Sequence of chain 1.B:
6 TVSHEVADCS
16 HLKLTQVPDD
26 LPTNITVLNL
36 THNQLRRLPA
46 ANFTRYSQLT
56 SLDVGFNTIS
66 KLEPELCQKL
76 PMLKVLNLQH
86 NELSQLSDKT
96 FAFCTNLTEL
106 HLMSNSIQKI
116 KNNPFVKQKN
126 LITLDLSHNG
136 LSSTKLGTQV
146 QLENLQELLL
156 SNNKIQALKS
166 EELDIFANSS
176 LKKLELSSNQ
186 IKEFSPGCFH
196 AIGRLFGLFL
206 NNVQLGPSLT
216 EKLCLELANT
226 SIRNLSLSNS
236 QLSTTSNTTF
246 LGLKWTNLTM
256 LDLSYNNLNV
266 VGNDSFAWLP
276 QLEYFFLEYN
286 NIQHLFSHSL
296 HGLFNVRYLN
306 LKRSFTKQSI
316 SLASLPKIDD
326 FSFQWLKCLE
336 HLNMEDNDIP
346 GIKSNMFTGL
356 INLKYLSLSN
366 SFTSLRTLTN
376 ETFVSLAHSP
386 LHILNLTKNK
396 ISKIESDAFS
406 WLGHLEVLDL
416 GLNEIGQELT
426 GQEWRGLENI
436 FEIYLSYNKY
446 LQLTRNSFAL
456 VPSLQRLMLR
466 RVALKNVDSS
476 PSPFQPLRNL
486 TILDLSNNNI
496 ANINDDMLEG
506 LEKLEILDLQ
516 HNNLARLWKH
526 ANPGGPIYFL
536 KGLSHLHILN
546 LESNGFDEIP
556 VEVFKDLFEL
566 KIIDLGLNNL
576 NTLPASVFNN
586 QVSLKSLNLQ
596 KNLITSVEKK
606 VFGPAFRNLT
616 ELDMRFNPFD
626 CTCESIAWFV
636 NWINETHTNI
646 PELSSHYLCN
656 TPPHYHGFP

This small molecule binds to this protein.
Small molecule (SMILES): CC(=O)N[C@H]1[C@H](O[C@H]2[C@H](O)[C@@H](NC(C)=O)CO[C@@H]2CO)O[C@H](CO)[C@@H](O)[C@@H]1O

Binding-site contacts:
Ligand atom C4 contacts residue ASN229 of chain 1.B at 4.2 Å.
Ligand atom O6 contacts residue MET255 of chain 1.B at 4.5 Å.
Ligand atom O7 contacts residue LYS177 of chain 1.B at 4.1 Å.
Ligand atom C7 contacts residue TYR279 of chain 1.B at 4.4 Å (hydrophobic).
Ligand atom C8 contacts residue LYS177 of chain 1.B at 3.8 Å.
Ligand atom O5 contacts residue MET255 of chain 1.B at 3.4 Å.
Ligand atom C5 contacts residue MET255 of chain 1.B at 4.0 Å (hydrophobic).
Ligand atom C8 contacts residue TYR279 of chain 1.B at 3.4 Å (hydrophobic).
Ligand atom C5 contacts residue ASN229 of chain 1.B at 3.7 Å.
Ligand atom O7 contacts residue ASN229 of chain 1.B at 3.5 Å (h-bond).
Ligand atom C1 contacts residue ASN229 of chain 1.B at 1.4 Å.
Ligand atom O5 contacts residue ASN229 of chain 1.B at 2.4 Å (h-bond).
Ligand atom N2 contacts residue ASN229 of chain 1.B at 2.9 Å (h-bond).
Ligand atom C1 contacts residue MET255 of chain 1.B at 3.9 Å (hydrophobic).
Ligand atom C6 contacts residue MET255 of chain 1.B at 3.9 Å (hydrophobic).
Ligand atom C8 contacts residue PHE201 of chain 1.B at 4.4 Å (hydrophobic).
Ligand atom C7 contacts residue ASN229 of chain 1.B at 3.4 Å.
Ligand atom C2 contacts residue ASN229 of chain 1.B at 2.4 Å.
Ligand atom C3 contacts residue ASN229 of chain 1.B at 3.8 Å.